Binding-site contacts:
Ligand atom C5 contacts residue TRP273 of chain 1.A at 3.7 Å (hydrophobic).
Ligand atom O2 contacts residue VAL173 of chain 1.A at 3.6 Å.
Ligand atom O2 contacts residue CYS299 of chain 1.A at 3.5 Å.
Ligand atom O5 contacts residue SER11 of chain 1.B at 2.2 Å (h-bond).
Ligand atom C3 contacts residue UDX1 of chain 1.E at 3.6 Å.
Ligand atom C5 contacts residue GLN171 of chain 1.A at 3.5 Å.
Ligand atom O4 contacts residue GLN244 of chain 1.A at 3.0 Å (h-bond).
Ligand atom O3 contacts residue UDX1 of chain 1.E at 2.8 Å (h-bond).
Ligand atom C2 contacts residue ASN298 of chain 1.A at 3.8 Å.
Ligand atom O6 contacts residue CYS9 of chain 1.B at 3.9 Å.
Ligand atom O5 contacts residue TRP273 of chain 1.A at 3.5 Å (h-bond).
Ligand atom C3 contacts residue ASN298 of chain 1.A at 3.8 Å.
Ligand atom O2 contacts residue TRP273 of chain 1.A at 2.8 Å (h-bond).
Ligand atom C6 contacts residue TRP272 of chain 1.A at 3.6 Å (hydrophobic).
Ligand atom O4 contacts residue ASN202 of chain 1.A at 3.9 Å.
Ligand atom C4 contacts residue GLU169 of chain 1.A at 3.6 Å.
Ligand atom C1 contacts residue CYS270 of chain 1.A at 3.8 Å (hydrophobic).
Ligand atom O6 contacts residue GLU10 of chain 1.B at 3.8 Å.
Ligand atom C1 contacts residue SER11 of chain 1.B at 1.3 Å.
Ligand atom C1 contacts residue GLN171 of chain 1.A at 4.0 Å.
Ligand atom O4 contacts residue GLU169 of chain 1.A at 2.8 Å (salt-bridge).
Ligand atom O5 contacts residue GLN171 of chain 1.A at 3.0 Å (h-bond).
Ligand atom O3 contacts residue ASN298 of chain 1.A at 3.1 Å (h-bond).
Ligand atom O4 contacts residue LEU241 of chain 1.A at 3.9 Å.
Ligand atom C3 contacts residue TRP273 of chain 1.A at 3.8 Å (hydrophobic).
Ligand atom C2 contacts residue TRP273 of chain 1.A at 3.7 Å (hydrophobic).
Ligand atom C4 contacts residue GLN171 of chain 1.A at 3.8 Å.
Ligand atom C4 contacts residue ASN298 of chain 1.A at 3.9 Å.
Ligand atom O2 contacts residue UDX1 of chain 1.E at 2.7 Å (h-bond).
Ligand atom O4 contacts residue TRP272 of chain 1.A at 3.9 Å.
Ligand atom O3 contacts residue ASN202 of chain 1.A at 3.8 Å.
Ligand atom O4 contacts residue CYS299 of chain 1.A at 3.5 Å.
Ligand atom C3 contacts residue SER11 of chain 1.B at 3.7 Å.
Ligand atom C5 contacts residue SER11 of chain 1.B at 3.5 Å.
Ligand atom C5 contacts residue TRP272 of chain 1.A at 3.7 Å (hydrophobic).
Ligand atom C1 contacts residue TRP273 of chain 1.A at 3.7 Å (hydrophobic).
Ligand atom C2 contacts residue UDX1 of chain 1.E at 3.7 Å.
Ligand atom O2 contacts residue SER11 of chain 1.B at 2.9 Å (h-bond).
Ligand atom C2 contacts residue SER11 of chain 1.B at 2.4 Å.
Ligand atom O4 contacts residue UDX1 of chain 1.E at 3.8 Å.

This small molecule binds to this protein.
Small molecule (SMILES): OC[C@H]1OC[C@H](O)[C@@H](O[C@H]2OC[C@@H](O)[C@H](O)[C@H]2O)[C@@H]1O

Sequence of chain 1.B:
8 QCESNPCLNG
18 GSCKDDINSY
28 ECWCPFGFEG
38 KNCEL

Sequence of chain 1.A:
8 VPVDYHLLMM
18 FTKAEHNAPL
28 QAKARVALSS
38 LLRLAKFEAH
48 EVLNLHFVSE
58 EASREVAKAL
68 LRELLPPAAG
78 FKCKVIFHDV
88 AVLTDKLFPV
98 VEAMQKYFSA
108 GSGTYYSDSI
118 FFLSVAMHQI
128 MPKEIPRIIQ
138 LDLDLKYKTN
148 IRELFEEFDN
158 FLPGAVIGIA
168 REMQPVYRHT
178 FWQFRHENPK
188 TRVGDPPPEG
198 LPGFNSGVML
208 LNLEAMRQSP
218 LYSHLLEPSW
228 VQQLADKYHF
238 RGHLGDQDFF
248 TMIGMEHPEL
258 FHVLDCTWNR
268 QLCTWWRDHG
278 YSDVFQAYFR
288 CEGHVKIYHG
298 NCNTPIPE